Sequence of chain 1.A:
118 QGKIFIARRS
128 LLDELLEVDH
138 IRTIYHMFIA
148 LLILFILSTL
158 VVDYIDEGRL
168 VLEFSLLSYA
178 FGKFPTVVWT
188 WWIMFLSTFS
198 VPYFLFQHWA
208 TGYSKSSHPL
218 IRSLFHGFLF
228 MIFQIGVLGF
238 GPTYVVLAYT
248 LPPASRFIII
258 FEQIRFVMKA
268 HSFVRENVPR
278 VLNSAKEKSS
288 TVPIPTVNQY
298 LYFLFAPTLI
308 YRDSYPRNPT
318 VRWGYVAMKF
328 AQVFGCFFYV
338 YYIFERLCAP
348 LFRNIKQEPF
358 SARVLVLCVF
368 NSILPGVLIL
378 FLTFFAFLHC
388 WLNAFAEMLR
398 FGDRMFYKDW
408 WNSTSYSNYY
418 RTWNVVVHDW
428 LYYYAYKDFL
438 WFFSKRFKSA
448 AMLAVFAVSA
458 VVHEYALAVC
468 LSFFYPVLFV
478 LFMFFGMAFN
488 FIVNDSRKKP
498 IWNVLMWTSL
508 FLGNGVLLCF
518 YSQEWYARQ

Binding-site contacts:
Ligand atom C7 contacts residue ARG272 of chain 1.A at 4.3 Å.
Ligand atom C18 contacts residue VAL275 of chain 1.A at 4.4 Å (hydrophobic).
Ligand atom C21 contacts residue VAL271 of chain 1.A at 3.9 Å (hydrophobic).
Ligand atom C24 contacts residue PHE227 of chain 1.A at 3.8 Å (hydrophobic).
Ligand atom C22 contacts residue HIS268 of chain 1.A at 4.5 Å.
Ligand atom C19 contacts residue PRO276 of chain 1.A at 3.5 Å (hydrophobic).
Ligand atom C6 contacts residue TRP438 of chain 1.A at 3.8 Å (hydrophobic).
Ligand atom C27 contacts residue MET228 of chain 1.A at 3.7 Å (hydrophobic).
Ligand atom C15 contacts residue ASP435 of chain 1.A at 3.5 Å.
Ligand atom C11 contacts residue VAL275 of chain 1.A at 3.8 Å (hydrophobic).
Ligand atom C5 contacts residue ARG272 of chain 1.A at 4.5 Å.
Ligand atom C7 contacts residue TRP438 of chain 1.A at 3.6 Å (hydrophobic).
Ligand atom C19 contacts residue VAL275 of chain 1.A at 4.3 Å (hydrophobic).
Ligand atom C21 contacts residue VAL275 of chain 1.A at 4.3 Å (hydrophobic).
Ligand atom C19 contacts residue ARG272 of chain 1.A at 4.1 Å.
Ligand atom C1 contacts residue LEU279 of chain 1.A at 4.0 Å (hydrophobic).
Ligand atom C12 contacts residue VAL275 of chain 1.A at 4.3 Å (hydrophobic).
Ligand atom C4 contacts residue TRP438 of chain 1.A at 4.5 Å (hydrophobic).
Ligand atom C26 contacts residue HIS268 of chain 1.A at 4.1 Å.
Ligand atom C2 contacts residue LEU279 of chain 1.A at 4.3 Å (hydrophobic).
Ligand atom C23 contacts residue HIS268 of chain 1.A at 3.8 Å.
Ligand atom C15 contacts residue ARG272 of chain 1.A at 4.3 Å.
Ligand atom C26 contacts residue MET228 of chain 1.A at 4.3 Å (hydrophobic).
Ligand atom C16 contacts residue ASP435 of chain 1.A at 4.3 Å.
Ligand atom C25 contacts residue MET228 of chain 1.A at 4.1 Å (hydrophobic).
Ligand atom C18 contacts residue ARG272 of chain 1.A at 3.6 Å.
Ligand atom C5 contacts residue TRP438 of chain 1.A at 4.4 Å (hydrophobic).
Ligand atom C6 contacts residue ARG272 of chain 1.A at 3.9 Å.
Ligand atom C24 contacts residue HIS268 of chain 1.A at 4.4 Å.

The small molecule below binds the protein below.
Small molecule (SMILES): CC(C)CCC[C@@H](C)[C@H]1CC[C@H]2[C@@H]3CC=C4C[C@@H](O)CC[C@]4(C)[C@H]3CC[C@]12C